This protein binds this small molecule.
Small molecule (SMILES): O=C(CCS)N1CCc2c([nH]c3ccccc23)C1

Binding-site contacts:
Ligand atom C15 contacts residue ILE24 of chain 1.A at 4.1 Å (hydrophobic).
Ligand atom S1 contacts residue CYS31 of chain 1.A at 2.0 Å (h-bond).
Ligand atom C11 contacts residue CYS31 of chain 1.A at 4.1 Å (hydrophobic).
Ligand atom S1 contacts residue MET39 of chain 1.A at 4.2 Å.
Ligand atom C9 contacts residue LEU70 of chain 1.A at 4.2 Å (hydrophobic).
Ligand atom C7 contacts residue ALA73 of chain 1.A at 3.7 Å (hydrophobic).
Ligand atom C2 contacts residue CYS31 of chain 1.A at 3.1 Å (hydrophobic).
Ligand atom C11 contacts residue GLY27 of chain 1.A at 3.6 Å.
Ligand atom C3 contacts residue GLY27 of chain 1.A at 3.7 Å.
Ligand atom C18 contacts residue PHE78 of chain 1.A at 4.1 Å (hydrophobic).
Ligand atom C7 contacts residue LEU70 of chain 1.A at 3.7 Å (hydrophobic).
Ligand atom C17 contacts residue PRO82 of chain 1.A at 3.6 Å (hydrophobic).
Ligand atom C10 contacts residue LEU70 of chain 1.A at 4.1 Å (hydrophobic).
Ligand atom C17 contacts residue ARG81 of chain 1.A at 4.1 Å.
Ligand atom C14 contacts residue PHE78 of chain 1.A at 3.5 Å (hydrophobic).
Ligand atom C4 contacts residue GLN74 of chain 1.A at 4.2 Å.
Ligand atom C18 contacts residue LEU80 of chain 1.A at 3.8 Å (hydrophobic).
Ligand atom C17 contacts residue LEU80 of chain 1.A at 4.0 Å (hydrophobic).
Ligand atom C13 contacts residue PHE78 of chain 1.A at 3.4 Å (hydrophobic).
Ligand atom C9 contacts residue PHE78 of chain 1.A at 3.7 Å (hydrophobic).
Ligand atom C4 contacts residue PHE78 of chain 1.A at 3.7 Å (hydrophobic).
Ligand atom O5 contacts residue GLN74 of chain 1.A at 3.2 Å.
Ligand atom C10 contacts residue PHE78 of chain 1.A at 3.7 Å (hydrophobic).
Ligand atom N12 contacts residue GLY27 of chain 1.A at 3.8 Å.
Ligand atom C3 contacts residue PHE78 of chain 1.A at 3.9 Å (hydrophobic).
Ligand atom C16 contacts residue LEU80 of chain 1.A at 4.2 Å (hydrophobic).
Ligand atom C8 contacts residue ALA73 of chain 1.A at 4.0 Å (hydrophobic).
Ligand atom C8 contacts residue LEU70 of chain 1.A at 3.6 Å (hydrophobic).
Ligand atom N12 contacts residue PHE78 of chain 1.A at 3.6 Å.
Ligand atom C11 contacts residue ILE28 of chain 1.A at 4.1 Å (hydrophobic).
Ligand atom S1 contacts residue LYS35 of chain 1.A at 3.8 Å.
Ligand atom C15 contacts residue LEU85 of chain 1.A at 4.0 Å (hydrophobic).
Ligand atom C18 contacts residue PRO82 of chain 1.A at 3.6 Å (hydrophobic).
Ligand atom C15 contacts residue PHE78 of chain 1.A at 4.0 Å (hydrophobic).
Ligand atom N12 contacts residue ILE24 of chain 1.A at 4.0 Å.
Ligand atom C3 contacts residue CYS31 of chain 1.A at 3.5 Å (hydrophobic).
Ligand atom S1 contacts residue ALA73 of chain 1.A at 4.2 Å.
Ligand atom C7 contacts residue GLN74 of chain 1.A at 4.0 Å.
Ligand atom C16 contacts residue LEU85 of chain 1.A at 3.5 Å (hydrophobic).
Ligand atom O5 contacts residue PHE78 of chain 1.A at 3.3 Å.

Sequence of chain 1.A:
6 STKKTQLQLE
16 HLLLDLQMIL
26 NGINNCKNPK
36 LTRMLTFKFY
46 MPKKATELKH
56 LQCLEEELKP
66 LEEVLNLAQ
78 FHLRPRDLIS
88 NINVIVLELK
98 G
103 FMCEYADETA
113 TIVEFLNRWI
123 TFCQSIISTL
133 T